Binding-site contacts:
Ligand atom C3 contacts residue NAG1 of chain 12.X at 3.7 Å.
Ligand atom C6 contacts residue MET33 of chain 12.D at 3.5 Å (hydrophobic).
Ligand atom C7 contacts residue SER70 of chain 12.D at 4.4 Å.
Ligand atom N2 contacts residue VAL31 of chain 12.D at 4.0 Å.
Ligand atom O3 contacts residue VAL31 of chain 12.D at 3.6 Å.
Ligand atom O1 contacts residue MET33 of chain 12.D at 3.9 Å.
Ligand atom O1 contacts residue VAL31 of chain 12.D at 3.4 Å (h-bond).
Ligand atom C6 contacts residue ASN69 of chain 12.D at 4.4 Å.
Ligand atom C5 contacts residue ASN69 of chain 12.D at 3.7 Å.
Ligand atom O1 contacts residue ASN69 of chain 12.D at 2.1 Å (h-bond).
Ligand atom C5 contacts residue VAL31 of chain 12.D at 4.2 Å (hydrophobic).
Ligand atom C5 contacts residue NAG1 of chain 12.X at 4.4 Å.
Ligand atom C4 contacts residue NAG1 of chain 12.X at 3.2 Å.
Ligand atom C1 contacts residue ASN69 of chain 12.D at 2.7 Å.
Ligand atom O7 contacts residue ASN69 of chain 12.D at 3.8 Å.
Ligand atom O1 contacts residue SER70 of chain 12.D at 4.2 Å.
Ligand atom C5 contacts residue MET33 of chain 12.D at 3.7 Å (hydrophobic).
Ligand atom C8 contacts residue ASN69 of chain 12.D at 3.4 Å.
Ligand atom C4 contacts residue VAL31 of chain 12.D at 3.8 Å (hydrophobic).
Ligand atom C6 contacts residue LEU24 of chain 12.D at 4.5 Å (hydrophobic).
Ligand atom C2 contacts residue VAL31 of chain 12.D at 4.0 Å (hydrophobic).
Ligand atom C7 contacts residue ASN69 of chain 12.D at 3.8 Å.
Ligand atom C6 contacts residue NAG1 of chain 12.X at 4.3 Å.
Ligand atom O5 contacts residue ASN69 of chain 12.D at 2.8 Å (h-bond).
Ligand atom C2 contacts residue ASN69 of chain 12.D at 4.2 Å.
Ligand atom O5 contacts residue MET33 of chain 12.D at 4.2 Å.
Ligand atom N2 contacts residue ASN69 of chain 12.D at 4.3 Å.
Ligand atom C8 contacts residue ARG57 of chain 12.D at 4.2 Å.
Ligand atom C1 contacts residue VAL31 of chain 12.D at 4.3 Å (hydrophobic).
Ligand atom C3 contacts residue VAL31 of chain 12.D at 3.0 Å (hydrophobic).
Ligand atom O4 contacts residue NAG1 of chain 12.X at 3.0 Å.
Ligand atom C8 contacts residue SER70 of chain 12.D at 3.7 Å.
Ligand atom O4 contacts residue VAL31 of chain 12.D at 3.3 Å.
Ligand atom O3 contacts residue NAG1 of chain 12.X at 2.6 Å (h-bond).
Ligand atom O6 contacts residue NAG1 of chain 12.X at 3.0 Å.

Sequence of chain 12.D:
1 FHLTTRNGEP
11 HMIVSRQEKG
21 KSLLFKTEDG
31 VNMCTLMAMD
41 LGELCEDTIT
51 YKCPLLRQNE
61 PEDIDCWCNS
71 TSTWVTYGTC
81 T

A small-molecule ligand and the protein it binds are described below.
Small molecule (SMILES): CC(=O)N[C@@H]1[C@@H](O)[C@H](O)[C@@H](CO)O[C@H]1O